A protein and the small-molecule ligand that binds it are described below.
Small molecule (SMILES): O=P(O)(O)OC[C@H]1O[C@](O)(COP(=O)(O)O)[C@@H](O)[C@@H]1O

Sequence of chain 1.D:
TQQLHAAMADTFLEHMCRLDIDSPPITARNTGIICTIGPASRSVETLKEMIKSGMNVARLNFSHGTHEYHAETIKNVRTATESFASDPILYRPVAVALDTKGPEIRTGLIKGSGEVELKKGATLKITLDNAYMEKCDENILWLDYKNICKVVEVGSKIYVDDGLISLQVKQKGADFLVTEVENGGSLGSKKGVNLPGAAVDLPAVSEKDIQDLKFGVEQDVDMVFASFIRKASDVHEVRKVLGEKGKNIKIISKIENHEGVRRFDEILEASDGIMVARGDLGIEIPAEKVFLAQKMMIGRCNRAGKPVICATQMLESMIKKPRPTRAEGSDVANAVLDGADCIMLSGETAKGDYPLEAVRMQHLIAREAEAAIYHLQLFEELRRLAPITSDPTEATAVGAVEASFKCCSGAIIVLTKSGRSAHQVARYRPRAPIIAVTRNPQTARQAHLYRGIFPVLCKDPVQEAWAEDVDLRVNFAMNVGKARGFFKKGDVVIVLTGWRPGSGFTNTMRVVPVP

Binding-site contacts:
Ligand atom O6P contacts residue SER457 of chain 1.D at 3.4 Å (h-bond).
Ligand atom C6 contacts residue THR452 of chain 1.D at 3.7 Å.
Ligand atom C5 contacts residue LEU451 of chain 1.D at 3.8 Å (hydrophobic).
Ligand atom O4 contacts residue PHE541 of chain 1.D at 3.4 Å (h-bond).
Ligand atom C4 contacts residue GLY538 of chain 1.D at 3.3 Å.
Ligand atom O3 contacts residue GLY534 of chain 1.D at 3.1 Å.
Ligand atom O3 contacts residue ARG536 of chain 1.D at 2.8 Å (salt-bridge).
Ligand atom O5P contacts residue LYS453 of chain 1.D at 3.7 Å.
Ligand atom O6 contacts residue GLY540 of chain 1.D at 3.7 Å.
Ligand atom C6 contacts residue THR542 of chain 1.D at 3.3 Å.
Ligand atom C3 contacts residue ARG536 of chain 1.D at 3.5 Å.
Ligand atom O1P contacts residue PRO537 of chain 1.D at 3.4 Å.
Ligand atom O6P contacts residue SER539 of chain 1.D at 3.7 Å.
Ligand atom O2P contacts residue LYS453 of chain 1.D at 3.6 Å.
Ligand atom O6 contacts residue LYS453 of chain 1.D at 3.7 Å.
Ligand atom O2 contacts residue GLY534 of chain 1.D at 3.5 Å (h-bond).
Ligand atom O5 contacts residue LEU451 of chain 1.D at 3.1 Å (h-bond).
Ligand atom P1 contacts residue ARG509 of chain 1.D at 3.8 Å.
Ligand atom O1P contacts residue GLY538 of chain 1.D at 2.9 Å (h-bond).
Ligand atom O1 contacts residue GLY538 of chain 1.D at 3.8 Å.
Ligand atom O6 contacts residue SER539 of chain 1.D at 3.7 Å.
Ligand atom O4P contacts residue SER457 of chain 1.D at 2.7 Å (h-bond).
Ligand atom C3 contacts residue GLY538 of chain 1.D at 3.6 Å.
Ligand atom O2P contacts residue ARG509 of chain 1.D at 3.0 Å (salt-bridge).
Ligand atom C4 contacts residue THR542 of chain 1.D at 3.8 Å.
Ligand atom O5P contacts residue SER454 of chain 1.D at 2.7 Å (h-bond).
Ligand atom C6 contacts residue LEU451 of chain 1.D at 3.4 Å (hydrophobic).
Ligand atom O4 contacts residue SER539 of chain 1.D at 3.7 Å.
Ligand atom P2 contacts residue GLY540 of chain 1.D at 3.7 Å.
Ligand atom O1P contacts residue LYS453 of chain 1.D at 3.5 Å.
Ligand atom O4 contacts residue GLY540 of chain 1.D at 3.5 Å (h-bond).
Ligand atom O6P contacts residue GLY540 of chain 1.D at 2.7 Å (h-bond).
Ligand atom O4P contacts residue LYS453 of chain 1.D at 3.7 Å.
Ligand atom O3P contacts residue TRP502 of chain 1.D at 2.8 Å (h-bond).
Ligand atom O3P contacts residue ARG509 of chain 1.D at 3.3 Å (salt-bridge).
Ligand atom O5P contacts residue SER539 of chain 1.D at 2.9 Å (h-bond).
Ligand atom C6 contacts residue SER457 of chain 1.D at 3.4 Å.
Ligand atom O4P contacts residue THR452 of chain 1.D at 2.6 Å (h-bond).
Ligand atom O4 contacts residue GLY538 of chain 1.D at 2.1 Å (h-bond).
Ligand atom P2 contacts residue SER457 of chain 1.D at 3.5 Å.